Binding-site contacts:
Ligand atom O5 contacts residue ASN45 of chain 1.A at 2.4 Å (h-bond).
Ligand atom O7 contacts residue ASN45 of chain 1.A at 4.0 Å.
Ligand atom C4 contacts residue ASN45 of chain 1.A at 4.3 Å.
Ligand atom C1 contacts residue ASN45 of chain 1.A at 1.4 Å.
Ligand atom O7 contacts residue GLU44 of chain 1.A at 4.4 Å.
Ligand atom C3 contacts residue ASN45 of chain 1.A at 3.9 Å.
Ligand atom C5 contacts residue ASN45 of chain 1.A at 3.6 Å.
Ligand atom C2 contacts residue ASN45 of chain 1.A at 2.7 Å.
Ligand atom N2 contacts residue ASN45 of chain 1.A at 3.0 Å (h-bond).
Ligand atom C7 contacts residue ASN45 of chain 1.A at 3.8 Å.

A small-molecule ligand and the protein it binds are described below.
Small molecule (SMILES): CC(=O)N[C@@H]1[C@@H](O)[C@H](O)[C@@H](CO)O[C@H]1O

Sequence of chain 1.A:
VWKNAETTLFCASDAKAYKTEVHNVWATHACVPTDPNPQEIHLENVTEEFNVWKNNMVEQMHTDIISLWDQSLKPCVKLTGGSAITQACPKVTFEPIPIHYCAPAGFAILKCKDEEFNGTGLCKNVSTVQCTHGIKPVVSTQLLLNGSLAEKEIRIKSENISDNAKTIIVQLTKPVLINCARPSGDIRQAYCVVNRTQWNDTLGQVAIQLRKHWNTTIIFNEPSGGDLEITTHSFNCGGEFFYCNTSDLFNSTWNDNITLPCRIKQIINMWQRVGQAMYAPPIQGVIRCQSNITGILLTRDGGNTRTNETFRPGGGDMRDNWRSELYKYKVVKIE